The small molecule below binds the protein below.
Small molecule (SMILES): CC(=O)N[C@@H]1[C@@H](O)[C@H](O)[C@@H](CO)O[C@H]1O

Sequence of chain 1.A:
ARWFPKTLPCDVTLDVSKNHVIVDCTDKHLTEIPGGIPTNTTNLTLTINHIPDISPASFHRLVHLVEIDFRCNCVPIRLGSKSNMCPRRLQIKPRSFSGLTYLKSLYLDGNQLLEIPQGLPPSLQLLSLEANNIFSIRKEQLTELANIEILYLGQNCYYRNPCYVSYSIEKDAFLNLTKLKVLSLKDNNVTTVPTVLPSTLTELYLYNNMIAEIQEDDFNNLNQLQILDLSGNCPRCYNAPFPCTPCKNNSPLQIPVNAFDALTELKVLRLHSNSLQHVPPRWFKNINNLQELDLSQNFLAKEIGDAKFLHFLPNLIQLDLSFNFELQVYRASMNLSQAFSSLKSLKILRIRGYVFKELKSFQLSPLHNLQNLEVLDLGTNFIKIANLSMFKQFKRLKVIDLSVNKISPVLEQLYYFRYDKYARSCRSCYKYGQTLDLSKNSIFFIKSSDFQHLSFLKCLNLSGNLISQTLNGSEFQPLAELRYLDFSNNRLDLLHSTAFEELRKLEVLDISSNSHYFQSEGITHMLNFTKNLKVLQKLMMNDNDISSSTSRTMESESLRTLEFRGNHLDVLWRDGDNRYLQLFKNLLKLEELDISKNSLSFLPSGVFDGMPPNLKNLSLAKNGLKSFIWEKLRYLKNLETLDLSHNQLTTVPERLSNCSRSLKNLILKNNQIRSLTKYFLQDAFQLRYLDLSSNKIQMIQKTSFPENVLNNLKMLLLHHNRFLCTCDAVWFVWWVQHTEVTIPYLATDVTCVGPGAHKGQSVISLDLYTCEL

Binding-site contacts:
Ligand atom N2 contacts residue ASN339 of chain 1.A at 3.0 Å (h-bond).
Ligand atom C7 contacts residue ASN339 of chain 1.A at 3.4 Å.
Ligand atom C3 contacts residue ASN339 of chain 1.A at 3.8 Å.
Ligand atom O5 contacts residue GLY309 of chain 1.A at 3.8 Å.
Ligand atom C5 contacts residue ASN339 of chain 1.A at 3.6 Å.
Ligand atom C5 contacts residue GLY309 of chain 1.A at 3.4 Å.
Ligand atom C2 contacts residue ASN339 of chain 1.A at 2.5 Å.
Ligand atom C4 contacts residue ASN339 of chain 1.A at 4.1 Å.
Ligand atom C1 contacts residue ASN339 of chain 1.A at 1.4 Å.
Ligand atom C6 contacts residue ASP310 of chain 1.A at 4.0 Å.
Ligand atom O5 contacts residue ASN339 of chain 1.A at 2.3 Å (h-bond).
Ligand atom O7 contacts residue ASN339 of chain 1.A at 3.2 Å (h-bond).
Ligand atom C6 contacts residue LYS306 of chain 1.A at 3.9 Å.
Ligand atom C6 contacts residue GLY309 of chain 1.A at 3.8 Å.
Ligand atom C1 contacts residue GLY309 of chain 1.A at 4.0 Å.
Ligand atom O6 contacts residue LYS306 of chain 1.A at 3.8 Å.